Binding-site contacts:
Ligand atom C2 contacts residue C6 of chain 1.B at 3.0 Å.
Ligand atom N1 contacts residue C6 of chain 1.B at 2.7 Å (h-bond).
Ligand atom OP1 contacts residue ASN218 of chain 1.C at 2.9 Å (h-bond).
Ligand atom O2 contacts residue GLY299 of chain 1.C at 2.5 Å.
Ligand atom O2' contacts residue GLY216 of chain 1.C at 2.8 Å (h-bond).
Ligand atom N2 contacts residue C6 of chain 1.B at 2.5 Å (h-bond).
Ligand atom O4 contacts residue RTP1 of chain 1.E at 2.6 Å (h-bond).
Ligand atom O2' contacts residue HIS204 of chain 1.C at 2.8 Å (h-bond).
Ligand atom O2 contacts residue G3 of chain 1.B at 2.8 Å (h-bond).
Ligand atom OP1 contacts residue ASP109 of chain 1.C at 2.8 Å (salt-bridge).
Ligand atom O3' contacts residue ARG128 of chain 1.C at 2.7 Å (salt-bridge).
Ligand atom OP1 contacts residue ALA116 of chain 1.C at 2.7 Å (h-bond).
Ligand atom N6 contacts residue LYS164 of chain 1.C at 2.8 Å (salt-bridge).
Ligand atom O2 contacts residue G2 of chain 1.B at 2.8 Å (h-bond).
Ligand atom C2 contacts residue VAL181 of chain 1.C at 3.0 Å (hydrophobic).
Ligand atom N1 contacts residue RTP1 of chain 1.E at 3.0 Å (h-bond).
Ligand atom O2' contacts residue ALA302 of chain 1.C at 2.6 Å (h-bond).
Ligand atom N2 contacts residue RTP1 of chain 1.E at 3.0 Å.
Ligand atom C1' contacts residue TYR336 of chain 1.C at 3.0 Å (hydrophobic).
Ligand atom O5' contacts residue ASP109 of chain 1.C at 2.3 Å (salt-bridge).
Ligand atom O4' contacts residue VAL183 of chain 1.C at 3.0 Å.
Ligand atom N3 contacts residue THR303 of chain 1.C at 2.8 Å.
Ligand atom N4 contacts residue G3 of chain 1.B at 2.9 Å (h-bond).
Ligand atom OP1 contacts residue ARG128 of chain 1.C at 3.0 Å (salt-bridge).
Ligand atom N3 contacts residue RTP1 of chain 1.E at 2.8 Å (h-bond).
Ligand atom O2 contacts residue VAL181 of chain 1.C at 3.0 Å.
Ligand atom N2 contacts residue SER304 of chain 1.C at 2.8 Å (h-bond).
Ligand atom O2 contacts residue GLU422 of chain 1.C at 3.0 Å (salt-bridge).
Ligand atom C5' contacts residue ASP109 of chain 1.C at 2.9 Å.
Ligand atom C4' contacts residue GLY299 of chain 1.C at 3.0 Å.
Ligand atom OP1 contacts residue ARG193 of chain 1.C at 2.5 Å (salt-bridge).
Ligand atom N2 contacts residue TYR336 of chain 1.C at 2.4 Å (h-bond).
Ligand atom OP2 contacts residue ASP109 of chain 1.C at 2.7 Å (salt-bridge).
Ligand atom P contacts residue ASP109 of chain 1.C at 3.0 Å.
Ligand atom O4' contacts residue GLY299 of chain 1.C at 2.3 Å (h-bond).
Ligand atom N1 contacts residue ASP165 of chain 1.C at 2.5 Å (salt-bridge).
Ligand atom N2 contacts residue C5 of chain 1.B at 2.6 Å (h-bond).
Ligand atom OP1 contacts residue THR115 of chain 1.C at 2.5 Å.
Ligand atom N3 contacts residue TYR336 of chain 1.C at 3.0 Å (h-bond).
Ligand atom O2' contacts residue PHE162 of chain 1.C at 2.9 Å.

This small molecule binds to this protein.
Small molecule (SMILES): Nc1ccn([C@@H]2O[C@H](CO[P](=O)(O)O[C@H]3[C@@H](O)[C@H](n4ccc(N)nc4=O)O[C@@H]3CO[P](=O)(O)O[C@H]3[C@@H](O)[C@H](n4ccc(N)nc4=O)O[C@@H]3CO[P](=O)(O)O[C@H]3[C@@H](O)[C@H](n4cnc5c(=O)nc(N)[nH]c54)O[C@@H]3CO[P](=O)(O)O[C@H]3[C@@H](O)[C@H](n4cnc5c(=O)nc(N)[nH]c54)O[C@@H]3CO[P](=O)(O)O[C@H]3[C@@H](O)[C@H](n4cnc5c(=O)nc(N)[nH]c54)O[C@@H]3CO[P](=O)(O)O[C@H]3[C@@H](O)[C@H](n4ccc(=O)[nH]c4=O)O[C@@H]3CO[P](=O)(O)O[C@H]3[C@@H](O)[C@H](n4cnc5c(N)ncnc54)O[C@@H]3CO[P](=O)(O)O[C@H]3[C@@H](O)[C@H](n4ccc(N)nc4=O)O[C@@H]3CO)[C@@H](O)[C@H]2O)c(=O)n1

Sequence of chain 1.C:
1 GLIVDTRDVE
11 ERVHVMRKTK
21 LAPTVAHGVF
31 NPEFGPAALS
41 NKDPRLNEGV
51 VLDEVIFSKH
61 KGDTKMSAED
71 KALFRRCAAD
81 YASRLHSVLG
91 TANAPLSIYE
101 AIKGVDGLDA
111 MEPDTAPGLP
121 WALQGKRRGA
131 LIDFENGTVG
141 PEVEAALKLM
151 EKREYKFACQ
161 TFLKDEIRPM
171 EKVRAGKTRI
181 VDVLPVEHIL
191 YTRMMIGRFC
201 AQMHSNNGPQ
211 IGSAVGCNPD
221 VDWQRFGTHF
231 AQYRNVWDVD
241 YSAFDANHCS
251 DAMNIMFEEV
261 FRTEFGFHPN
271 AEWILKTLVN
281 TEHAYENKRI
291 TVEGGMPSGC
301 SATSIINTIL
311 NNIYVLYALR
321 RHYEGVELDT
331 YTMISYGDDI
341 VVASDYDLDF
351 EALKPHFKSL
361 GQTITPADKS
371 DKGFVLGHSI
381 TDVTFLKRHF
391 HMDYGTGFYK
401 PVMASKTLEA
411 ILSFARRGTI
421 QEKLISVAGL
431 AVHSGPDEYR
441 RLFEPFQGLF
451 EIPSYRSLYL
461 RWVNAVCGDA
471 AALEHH